The small molecule below binds the protein below.
Small molecule (SMILES): CCOC(=O)[C@@H]1CCCCN1S(=O)(=O)Cc1ccccc1

Binding-site contacts:
Ligand atom O2 contacts residue PHE139 of chain 1.B at 3.8 Å.
Ligand atom O3 contacts residue TYR129 of chain 1.B at 3.5 Å.
Ligand atom C11 contacts residue PHE139 of chain 1.B at 4.1 Å (hydrophobic).
Ligand atom O2 contacts residue TYR185 of chain 1.B at 2.8 Å (h-bond).
Ligand atom C6 contacts residue TRP162 of chain 1.B at 3.4 Å (hydrophobic).
Ligand atom C9 contacts residue TYR185 of chain 1.B at 4.0 Å (hydrophobic).
Ligand atom O3 contacts residue PHE139 of chain 1.B at 3.7 Å.
Ligand atom C3 contacts residue TYR185 of chain 1.B at 3.1 Å (hydrophobic).
Ligand atom C13 contacts residue ILE194 of chain 1.B at 3.4 Å (hydrophobic).
Ligand atom C4 contacts residue TRP162 of chain 1.B at 3.2 Å (hydrophobic).
Ligand atom C4 contacts residue ILE159 of chain 1.B at 4.2 Å (hydrophobic).
Ligand atom C1 contacts residue MET157 of chain 1.B at 4.1 Å (hydrophobic).
Ligand atom C2 contacts residue TYR185 of chain 1.B at 3.0 Å (hydrophobic).
Ligand atom C13 contacts residue ALA190 of chain 1.B at 4.0 Å (hydrophobic).
Ligand atom N contacts residue PHE202 of chain 1.B at 4.2 Å.
Ligand atom C5 contacts residue TRP162 of chain 1.B at 3.3 Å (hydrophobic).
Ligand atom C12 contacts residue PHE139 of chain 1.B at 3.8 Å (hydrophobic).
Ligand atom O1 contacts residue VAL158 of chain 1.B at 3.2 Å.
Ligand atom C7 contacts residue TYR129 of chain 1.B at 3.9 Å (hydrophobic).
Ligand atom C5 contacts residue PHE149 of chain 1.B at 4.1 Å (hydrophobic).
Ligand atom C14 contacts residue ILE194 of chain 1.B at 3.5 Å (hydrophobic).
Ligand atom C6 contacts residue TYR129 of chain 1.B at 3.7 Å (hydrophobic).
Ligand atom O2 contacts residue ILE194 of chain 1.B at 4.2 Å.
Ligand atom C5 contacts residue VAL158 of chain 1.B at 4.2 Å (hydrophobic).
Ligand atom C1 contacts residue TYR185 of chain 1.B at 4.0 Å (hydrophobic).
Ligand atom S contacts residue PHE202 of chain 1.B at 4.1 Å.
Ligand atom C contacts residue MET157 of chain 1.B at 3.4 Å (hydrophobic).
Ligand atom O1 contacts residue TYR185 of chain 1.B at 3.8 Å.
Ligand atom O2 contacts residue PHE202 of chain 1.B at 3.4 Å.
Ligand atom C8 contacts residue TYR185 of chain 1.B at 3.1 Å (hydrophobic).
Ligand atom C4 contacts residue PHE202 of chain 1.B at 4.2 Å (hydrophobic).
Ligand atom C14 contacts residue TYR185 of chain 1.B at 3.9 Å (hydrophobic).
Ligand atom O contacts residue TYR185 of chain 1.B at 2.9 Å (h-bond).
Ligand atom O1 contacts residue ILE159 of chain 1.B at 2.9 Å (h-bond).
Ligand atom C13 contacts residue PHE139 of chain 1.B at 4.0 Å (hydrophobic).
Ligand atom O3 contacts residue PHE202 of chain 1.B at 3.8 Å.
Ligand atom N contacts residue TYR185 of chain 1.B at 3.5 Å (h-bond).
Ligand atom C2 contacts residue ILE159 of chain 1.B at 4.0 Å (hydrophobic).
Ligand atom S contacts residue TYR185 of chain 1.B at 3.3 Å (h-bond).
Ligand atom C contacts residue VAL158 of chain 1.B at 4.2 Å (hydrophobic).

Sequence of chain 1.B:
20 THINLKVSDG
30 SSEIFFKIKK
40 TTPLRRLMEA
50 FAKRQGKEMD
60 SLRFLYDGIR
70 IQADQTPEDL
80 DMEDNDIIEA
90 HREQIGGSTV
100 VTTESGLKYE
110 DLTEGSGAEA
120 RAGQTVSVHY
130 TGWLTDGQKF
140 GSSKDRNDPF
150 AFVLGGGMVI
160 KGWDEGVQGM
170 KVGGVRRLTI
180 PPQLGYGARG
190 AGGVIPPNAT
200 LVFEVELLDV